Sequence of chain 4.D:
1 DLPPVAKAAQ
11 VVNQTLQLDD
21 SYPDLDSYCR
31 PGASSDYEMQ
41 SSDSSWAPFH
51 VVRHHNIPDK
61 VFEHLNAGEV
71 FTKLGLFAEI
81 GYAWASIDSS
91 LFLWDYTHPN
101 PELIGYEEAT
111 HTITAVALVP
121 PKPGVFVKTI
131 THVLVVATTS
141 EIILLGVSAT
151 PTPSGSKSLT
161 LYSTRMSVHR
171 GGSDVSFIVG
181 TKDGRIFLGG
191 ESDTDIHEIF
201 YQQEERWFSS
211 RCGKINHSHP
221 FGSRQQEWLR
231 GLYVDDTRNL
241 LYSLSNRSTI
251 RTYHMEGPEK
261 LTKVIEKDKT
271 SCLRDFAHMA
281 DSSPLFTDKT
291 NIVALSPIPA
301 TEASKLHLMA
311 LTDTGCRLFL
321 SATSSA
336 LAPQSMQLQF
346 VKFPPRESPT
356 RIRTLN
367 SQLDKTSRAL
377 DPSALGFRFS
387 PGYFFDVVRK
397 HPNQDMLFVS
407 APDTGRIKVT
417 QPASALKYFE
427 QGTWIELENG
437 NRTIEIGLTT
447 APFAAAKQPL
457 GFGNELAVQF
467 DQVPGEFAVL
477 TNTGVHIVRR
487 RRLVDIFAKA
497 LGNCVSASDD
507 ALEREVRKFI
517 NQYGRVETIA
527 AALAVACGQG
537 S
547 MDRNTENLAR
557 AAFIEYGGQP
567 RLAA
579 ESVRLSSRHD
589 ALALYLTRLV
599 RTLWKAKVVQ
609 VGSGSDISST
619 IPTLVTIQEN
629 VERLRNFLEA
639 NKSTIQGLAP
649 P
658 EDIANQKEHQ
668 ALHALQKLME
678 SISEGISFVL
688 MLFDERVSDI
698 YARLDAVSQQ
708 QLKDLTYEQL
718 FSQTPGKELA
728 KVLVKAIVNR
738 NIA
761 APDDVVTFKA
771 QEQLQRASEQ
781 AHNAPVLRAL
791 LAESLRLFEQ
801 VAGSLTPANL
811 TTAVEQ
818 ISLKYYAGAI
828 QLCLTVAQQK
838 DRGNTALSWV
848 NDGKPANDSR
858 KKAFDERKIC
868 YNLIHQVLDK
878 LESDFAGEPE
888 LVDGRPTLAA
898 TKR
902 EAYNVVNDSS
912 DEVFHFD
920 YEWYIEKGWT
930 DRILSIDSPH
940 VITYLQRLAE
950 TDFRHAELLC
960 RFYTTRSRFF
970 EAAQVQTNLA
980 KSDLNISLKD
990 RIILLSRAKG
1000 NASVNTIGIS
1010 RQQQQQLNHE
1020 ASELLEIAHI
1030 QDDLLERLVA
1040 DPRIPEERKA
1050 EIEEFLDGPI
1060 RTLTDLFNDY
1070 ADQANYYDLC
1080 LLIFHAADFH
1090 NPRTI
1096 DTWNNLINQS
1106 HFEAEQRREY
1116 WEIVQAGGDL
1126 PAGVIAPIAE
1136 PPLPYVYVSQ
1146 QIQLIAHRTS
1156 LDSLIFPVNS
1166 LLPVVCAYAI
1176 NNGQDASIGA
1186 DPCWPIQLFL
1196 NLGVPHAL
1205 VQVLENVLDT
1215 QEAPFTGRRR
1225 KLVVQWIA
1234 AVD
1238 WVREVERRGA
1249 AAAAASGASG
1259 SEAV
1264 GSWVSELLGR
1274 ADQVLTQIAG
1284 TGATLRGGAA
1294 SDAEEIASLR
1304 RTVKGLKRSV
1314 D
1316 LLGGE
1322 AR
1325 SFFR

The protein below binds the small molecule below.
Small molecule (SMILES): CSCC[C@H](NC(=O)[C@@H]1CCCN1C(=O)[C@H](CC(C)C)NC(=O)[C@H](CC(C)C)NC(=O)[C@H](CCCCN)NC(=O)[C@H](C)NC(=O)[C@H](CCCCN)NC(=O)[C@@H](N)CCCN=C(N)N)C(=O)N[C@@H](CCC(=O)O)C(=O)N[C@@H](CCC(=O)O)C(=O)N[C@@H](C)C(=O)N[C@@H](CC(C)C)C(=O)N[C@@H](CC(C)C)C(=O)N1CCC[C@H]1C=O

Binding-site contacts:
Ligand atom O contacts residue GLN203 of chain 4.D at 1.3 Å (h-bond).
Ligand atom CE contacts residue ARG165 of chain 4.D at 2.8 Å.
Ligand atom CA contacts residue VAL127 of chain 4.D at 3.6 Å (hydrophobic).
Ligand atom O contacts residue LEU161 of chain 4.D at 3.3 Å (h-bond).
Ligand atom N contacts residue GLN203 of chain 4.D at 2.9 Å (h-bond).
Ligand atom CA contacts residue VAL125 of chain 4.D at 3.1 Å (hydrophobic).
Ligand atom O contacts residue SER163 of chain 4.D at 3.6 Å (h-bond).
Ligand atom CG contacts residue PHE126 of chain 4.D at 3.7 Å (hydrophobic).
Ligand atom CB contacts residue ILE104 of chain 4.D at 3.5 Å (hydrophobic).
Ligand atom CA contacts residue LEU161 of chain 4.D at 3.2 Å (hydrophobic).
Ligand atom C contacts residue VAL127 of chain 4.D at 3.5 Å (hydrophobic).
Ligand atom O contacts residue TYR162 of chain 4.D at 3.4 Å.
Ligand atom C contacts residue ILE130 of chain 4.D at 3.7 Å (hydrophobic).
Ligand atom SD contacts residue ARG165 of chain 4.D at 2.3 Å (salt-bridge).
Ligand atom CB contacts residue GLY105 of chain 4.D at 3.2 Å.
Ligand atom CA contacts residue GLN203 of chain 4.D at 3.5 Å.
Ligand atom O contacts residue VAL127 of chain 4.D at 1.8 Å (h-bond).
Ligand atom O contacts residue PHE126 of chain 4.D at 2.8 Å.
Ligand atom O contacts residue LEU103 of chain 4.D at 3.6 Å.
Ligand atom N contacts residue GLN203 of chain 4.D at 3.7 Å.
Ligand atom CA contacts residue PHE126 of chain 4.D at 3.2 Å (hydrophobic).
Ligand atom CD1 contacts residue TYR162 of chain 4.D at 2.8 Å (hydrophobic).
Ligand atom N contacts residue VAL125 of chain 4.D at 3.5 Å (h-bond).
Ligand atom C contacts residue TYR162 of chain 4.D at 3.5 Å (hydrophobic).
Ligand atom N contacts residue GLY105 of chain 4.D at 3.1 Å (h-bond).
Ligand atom N contacts residue LEU161 of chain 4.D at 3.3 Å (h-bond).
Ligand atom CB contacts residue VAL125 of chain 4.D at 2.6 Å (hydrophobic).
Ligand atom O contacts residue ILE130 of chain 4.D at 3.5 Å.
Ligand atom CB contacts residue ILE130 of chain 4.D at 3.4 Å (hydrophobic).
Ligand atom C contacts residue GLN203 of chain 4.D at 2.3 Å.
Ligand atom CD2 contacts residue LEU161 of chain 4.D at 3.4 Å (hydrophobic).
Ligand atom CA contacts residue ILE130 of chain 4.D at 3.2 Å (hydrophobic).
Ligand atom C contacts residue VAL127 of chain 4.D at 3.0 Å (hydrophobic).
Ligand atom CB contacts residue TYR162 of chain 4.D at 2.6 Å (hydrophobic).
Ligand atom CD1 contacts residue GLN203 of chain 4.D at 3.4 Å.
Ligand atom O contacts residue VAL127 of chain 4.D at 2.2 Å.
Ligand atom CD contacts residue GLN203 of chain 4.D at 2.8 Å.
Ligand atom CG contacts residue TYR162 of chain 4.D at 3.1 Å (hydrophobic).
Ligand atom CD2 contacts residue PHE126 of chain 4.D at 3.3 Å (hydrophobic).
Ligand atom CA contacts residue TYR162 of chain 4.D at 3.5 Å (hydrophobic).